The protein below binds the small molecule below.
Small molecule (SMILES): CC(=O)N[C@@H]1[C@@H](O)[C@H](O)[C@@H](CO)O[C@H]1O

Binding-site contacts:
Ligand atom N2 contacts residue ASN114 of chain 1.B at 2.8 Å (h-bond).
Ligand atom C8 contacts residue ASN114 of chain 1.B at 4.1 Å.
Ligand atom C2 contacts residue ASN114 of chain 1.B at 2.4 Å.
Ligand atom C7 contacts residue ASN114 of chain 1.B at 3.3 Å.
Ligand atom C1 contacts residue ASN114 of chain 1.B at 1.4 Å.
Ligand atom O5 contacts residue ASN114 of chain 1.B at 2.4 Å (h-bond).
Ligand atom O5 contacts residue ASP113 of chain 1.B at 4.3 Å.
Ligand atom O7 contacts residue ASN114 of chain 1.B at 3.5 Å (h-bond).
Ligand atom C5 contacts residue ASN114 of chain 1.B at 3.7 Å.
Ligand atom C4 contacts residue ASN114 of chain 1.B at 4.2 Å.
Ligand atom C3 contacts residue ASN114 of chain 1.B at 3.7 Å.

Sequence of chain 1.B:
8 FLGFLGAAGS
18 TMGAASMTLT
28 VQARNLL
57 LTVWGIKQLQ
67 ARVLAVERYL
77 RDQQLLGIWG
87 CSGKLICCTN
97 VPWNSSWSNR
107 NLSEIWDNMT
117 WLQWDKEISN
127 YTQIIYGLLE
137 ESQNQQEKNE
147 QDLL